A protein and the small-molecule ligand that binds it are described below.
Small molecule (SMILES): CC1(C)c2[nH]c3cc(Br)ccc3c2C[C@@]23CN4CCC[C@]4(C[C@@H]12)C(=O)N3

Sequence of chain 1.A:
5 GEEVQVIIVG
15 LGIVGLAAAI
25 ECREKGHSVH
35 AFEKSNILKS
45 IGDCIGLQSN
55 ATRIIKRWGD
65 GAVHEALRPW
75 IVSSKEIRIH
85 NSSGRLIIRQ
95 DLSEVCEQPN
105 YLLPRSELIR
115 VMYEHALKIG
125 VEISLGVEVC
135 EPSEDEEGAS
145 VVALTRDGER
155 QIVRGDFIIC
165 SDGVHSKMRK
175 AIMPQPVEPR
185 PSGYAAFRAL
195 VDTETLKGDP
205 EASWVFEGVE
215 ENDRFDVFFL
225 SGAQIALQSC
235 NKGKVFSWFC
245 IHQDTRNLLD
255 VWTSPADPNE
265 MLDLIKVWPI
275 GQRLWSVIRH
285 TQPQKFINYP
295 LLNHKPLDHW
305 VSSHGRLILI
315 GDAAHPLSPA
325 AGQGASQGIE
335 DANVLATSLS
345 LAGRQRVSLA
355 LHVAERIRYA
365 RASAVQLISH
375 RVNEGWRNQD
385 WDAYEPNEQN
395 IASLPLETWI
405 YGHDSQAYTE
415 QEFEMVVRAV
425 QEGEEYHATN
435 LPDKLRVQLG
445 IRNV

Binding-site contacts:
Ligand atom C13 contacts residue ALA324 of chain 1.A at 3.6 Å (hydrophobic).
Ligand atom C18 contacts residue VAL99 of chain 1.A at 3.9 Å (hydrophobic).
Ligand atom C10 contacts residue PHE219 of chain 1.A at 3.9 Å (hydrophobic).
Ligand atom C10 contacts residue PRO399 of chain 1.A at 3.5 Å (hydrophobic).
Ligand atom C9 contacts residue ALA396 of chain 1.A at 3.7 Å (hydrophobic).
Ligand atom C9 contacts residue PRO399 of chain 1.A at 3.7 Å (hydrophobic).
Ligand atom O contacts residue ILE395 of chain 1.A at 3.7 Å.
Ligand atom C19 contacts residue PHE219 of chain 1.A at 3.9 Å (hydrophobic).
Ligand atom C13 contacts residue ALA325 of chain 1.A at 4.0 Å (hydrophobic).
Ligand atom C16 contacts residue PHE219 of chain 1.A at 3.7 Å (hydrophobic).
Ligand atom N2 contacts residue PHE219 of chain 1.A at 4.0 Å.
Ligand atom C20 contacts residue GLN52 of chain 1.A at 3.8 Å.
Ligand atom N contacts residue ALA396 of chain 1.A at 3.2 Å (h-bond).
Ligand atom C11 contacts residue PRO399 of chain 1.A at 3.7 Å (hydrophobic).
Ligand atom C14 contacts residue PHE243 of chain 1.A at 3.6 Å (hydrophobic).
Ligand atom C4 contacts residue PHE243 of chain 1.A at 3.8 Å (hydrophobic).
Ligand atom C20 contacts residue PHE219 of chain 1.A at 3.9 Å (hydrophobic).
Ligand atom C17 contacts residue ILE81 of chain 1.A at 3.9 Å (hydrophobic).
Ligand atom C4 contacts residue GLN228 of chain 1.A at 3.6 Å.
Ligand atom BR contacts residue GLN52 of chain 1.A at 4.0 Å.
Ligand atom C7 contacts residue ALA324 of chain 1.A at 4.0 Å (hydrophobic).
Ligand atom BR contacts residue VAL99 of chain 1.A at 3.7 Å.
Ligand atom C16 contacts residue PRO399 of chain 1.A at 3.4 Å (hydrophobic).
Ligand atom N1 contacts residue PHE243 of chain 1.A at 3.8 Å.
Ligand atom C3 contacts residue PHE243 of chain 1.A at 3.9 Å (hydrophobic).
Ligand atom N contacts residue ILE395 of chain 1.A at 3.5 Å.
Ligand atom C18 contacts residue PHE219 of chain 1.A at 4.0 Å (hydrophobic).
Ligand atom C2 contacts residue VAL221 of chain 1.A at 3.7 Å (hydrophobic).
Ligand atom C4 contacts residue ILE245 of chain 1.A at 3.9 Å (hydrophobic).
Ligand atom C9 contacts residue ILE395 of chain 1.A at 4.0 Å (hydrophobic).
Ligand atom C15 contacts residue PHE219 of chain 1.A at 3.8 Å (hydrophobic).
Ligand atom C15 contacts residue PRO399 of chain 1.A at 3.9 Å (hydrophobic).
Ligand atom C6 contacts residue ALA324 of chain 1.A at 3.4 Å (hydrophobic).
Ligand atom C3 contacts residue GLN228 of chain 1.A at 3.7 Å.
Ligand atom C18 contacts residue LEU96 of chain 1.A at 3.8 Å (hydrophobic).
Ligand atom C17 contacts residue PHE219 of chain 1.A at 4.0 Å (hydrophobic).
Ligand atom C contacts residue ALA396 of chain 1.A at 3.4 Å (hydrophobic).
Ligand atom C17 contacts residue PRO399 of chain 1.A at 3.5 Å (hydrophobic).
Ligand atom C13 contacts residue GLY326 of chain 1.A at 3.6 Å.
Ligand atom O contacts residue ALA396 of chain 1.A at 2.7 Å (h-bond).